Binding-site contacts:
Ligand atom O4 contacts residue HIS42 of chain 1.A at 2.7 Å (h-bond).
Ligand atom C4 contacts residue TRP512 of chain 1.B at 3.2 Å (hydrophobic).
Ligand atom C3 contacts residue TRP512 of chain 1.B at 3.1 Å (hydrophobic).
Ligand atom O3 contacts residue TRP512 of chain 1.B at 3.0 Å (h-bond).
Ligand atom C5 contacts residue TRP512 of chain 1.B at 3.5 Å (hydrophobic).
Ligand atom C6 contacts residue TRP512 of chain 1.B at 4.2 Å (hydrophobic).
Ligand atom C2 contacts residue TRP512 of chain 1.B at 2.6 Å (hydrophobic).
Ligand atom C6 contacts residue PRO545 of chain 1.B at 4.3 Å (hydrophobic).
Ligand atom O3 contacts residue ARG530 of chain 1.B at 3.1 Å (salt-bridge).
Ligand atom C1 contacts residue TRP512 of chain 1.B at 1.6 Å (hydrophobic).
Ligand atom O5 contacts residue TRP512 of chain 1.B at 2.5 Å.
Ligand atom C4 contacts residue HIS42 of chain 1.A at 4.0 Å.
Ligand atom O2 contacts residue TRP512 of chain 1.B at 2.9 Å.
Ligand atom C3 contacts residue ARG530 of chain 1.B at 4.5 Å.

Sequence of chain 1.B:
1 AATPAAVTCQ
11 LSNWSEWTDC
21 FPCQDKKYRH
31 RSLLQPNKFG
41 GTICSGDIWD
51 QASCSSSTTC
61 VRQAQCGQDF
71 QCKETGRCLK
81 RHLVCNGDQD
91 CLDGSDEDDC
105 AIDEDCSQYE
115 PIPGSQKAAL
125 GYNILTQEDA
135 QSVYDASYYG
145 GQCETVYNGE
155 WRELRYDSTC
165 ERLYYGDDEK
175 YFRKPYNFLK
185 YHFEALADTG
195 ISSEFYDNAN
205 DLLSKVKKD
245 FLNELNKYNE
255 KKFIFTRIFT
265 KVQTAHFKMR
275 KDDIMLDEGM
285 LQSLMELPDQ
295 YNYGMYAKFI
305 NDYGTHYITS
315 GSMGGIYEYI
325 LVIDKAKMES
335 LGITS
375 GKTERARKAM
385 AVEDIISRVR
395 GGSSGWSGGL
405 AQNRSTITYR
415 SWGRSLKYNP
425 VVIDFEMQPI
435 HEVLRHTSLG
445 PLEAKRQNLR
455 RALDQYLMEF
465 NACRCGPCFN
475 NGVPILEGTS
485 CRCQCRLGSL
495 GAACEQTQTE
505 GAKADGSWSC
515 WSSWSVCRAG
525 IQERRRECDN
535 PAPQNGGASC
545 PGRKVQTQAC

Sequence of chain 1.A:
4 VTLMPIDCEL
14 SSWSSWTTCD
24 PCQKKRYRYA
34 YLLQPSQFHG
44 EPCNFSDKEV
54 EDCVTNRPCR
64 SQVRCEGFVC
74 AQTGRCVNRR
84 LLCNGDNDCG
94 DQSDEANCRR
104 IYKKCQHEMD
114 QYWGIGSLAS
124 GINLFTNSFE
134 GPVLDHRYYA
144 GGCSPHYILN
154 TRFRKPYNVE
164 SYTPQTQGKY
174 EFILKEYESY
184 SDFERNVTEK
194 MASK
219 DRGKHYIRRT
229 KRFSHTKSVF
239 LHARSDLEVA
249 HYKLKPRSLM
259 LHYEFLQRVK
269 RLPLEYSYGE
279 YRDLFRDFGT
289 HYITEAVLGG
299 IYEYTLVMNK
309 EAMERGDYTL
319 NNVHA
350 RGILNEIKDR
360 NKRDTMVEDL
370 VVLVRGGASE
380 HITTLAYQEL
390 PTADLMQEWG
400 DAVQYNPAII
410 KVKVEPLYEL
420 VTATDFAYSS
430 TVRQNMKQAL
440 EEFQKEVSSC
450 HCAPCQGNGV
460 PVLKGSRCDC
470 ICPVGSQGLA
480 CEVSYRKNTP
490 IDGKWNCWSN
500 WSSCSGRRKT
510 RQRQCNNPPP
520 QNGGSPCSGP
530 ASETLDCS

The small molecule below binds the protein below.
Small molecule (SMILES): OC[C@H]1O[C@@H](O)[C@@H](O)[C@@H](O)[C@@H]1O